Sequence of chain 1.A:
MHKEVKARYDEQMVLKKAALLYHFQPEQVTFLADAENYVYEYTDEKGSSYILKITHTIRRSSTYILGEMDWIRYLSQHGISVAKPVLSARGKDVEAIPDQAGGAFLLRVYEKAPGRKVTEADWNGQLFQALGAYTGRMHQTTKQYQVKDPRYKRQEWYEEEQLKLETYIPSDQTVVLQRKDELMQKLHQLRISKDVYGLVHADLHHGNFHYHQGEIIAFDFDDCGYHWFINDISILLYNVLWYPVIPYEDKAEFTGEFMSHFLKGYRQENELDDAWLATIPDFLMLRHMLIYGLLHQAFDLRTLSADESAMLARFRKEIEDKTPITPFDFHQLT

Binding-site contacts:
Ligand atom C6 contacts residue PHE219 of chain 1.A at 3.7 Å (hydrophobic).
Ligand atom O1G contacts residue CA1 of chain 1.C at 2.3 Å.
Ligand atom PB contacts residue ASN37 of chain 1.A at 3.7 Å.
Ligand atom O2B contacts residue LYS53 of chain 1.A at 3.0 Å (salt-bridge).
Ligand atom O2B contacts residue ASP222 of chain 1.A at 3.0 Å (salt-bridge).
Ligand atom O1A contacts residue ASP220 of chain 1.A at 3.5 Å.
Ligand atom O3' contacts residue GLY207 of chain 1.A at 3.5 Å (h-bond).
Ligand atom C5 contacts residue ILE51 of chain 1.A at 3.6 Å (hydrophobic).
Ligand atom O3A contacts residue VAL39 of chain 1.A at 3.7 Å.
Ligand atom C2 contacts residue LYS112 of chain 1.A at 3.6 Å.
Ligand atom N7 contacts residue ILE51 of chain 1.A at 3.7 Å.
Ligand atom O2B contacts residue CA1 of chain 1.C at 2.3 Å.
Ligand atom O2B contacts residue ASP220 of chain 1.A at 3.4 Å (salt-bridge).
Ligand atom O1B contacts residue ASN37 of chain 1.A at 3.0 Å (h-bond).
Ligand atom O2A contacts residue CA1 of chain 1.B at 2.3 Å.
Ligand atom O1G contacts residue CA1 of chain 1.B at 2.6 Å.
Ligand atom C5 contacts residue PHE219 of chain 1.A at 3.6 Å (hydrophobic).
Ligand atom O3' contacts residue LYS117 of chain 1.A at 2.8 Å (salt-bridge).
Ligand atom N1 contacts residue LYS112 of chain 1.A at 3.5 Å.
Ligand atom N6 contacts residue GLU111 of chain 1.A at 3.2 Å (salt-bridge).
Ligand atom C6 contacts residue ILE51 of chain 1.A at 3.6 Å (hydrophobic).
Ligand atom O1B contacts residue VAL39 of chain 1.A at 3.6 Å.
Ligand atom N6 contacts residue ALA83 of chain 1.A at 3.2 Å.
Ligand atom N1 contacts residue ALA113 of chain 1.A at 2.9 Å (h-bond).
Ligand atom O4' contacts residue LEU32 of chain 1.A at 3.6 Å.
Ligand atom PB contacts residue CA1 of chain 1.C at 3.6 Å.
Ligand atom N6 contacts residue PHE219 of chain 1.A at 3.5 Å.
Ligand atom PG contacts residue CA1 of chain 1.C at 3.6 Å.
Ligand atom O1B contacts residue GLU36 of chain 1.A at 3.6 Å.
Ligand atom O2A contacts residue ASP220 of chain 1.A at 3.2 Å (salt-bridge).
Ligand atom O1G contacts residue ASP220 of chain 1.A at 2.8 Å (salt-bridge).
Ligand atom O3G contacts residue CA1 of chain 1.B at 2.4 Å.
Ligand atom O2' contacts residue LYS117 of chain 1.A at 3.2 Å (salt-bridge).
Ligand atom C2 contacts residue ALA113 of chain 1.A at 3.5 Å (hydrophobic).
Ligand atom O1A contacts residue LYS53 of chain 1.A at 2.7 Å (salt-bridge).
Ligand atom C2 contacts residue HIS210 of chain 1.A at 3.6 Å.
Ligand atom PG contacts residue CA1 of chain 1.B at 3.1 Å.
Ligand atom PA contacts residue CA1 of chain 1.B at 3.6 Å.
Ligand atom O2B contacts residue ASN37 of chain 1.A at 3.2 Å (h-bond).
Ligand atom N7 contacts residue PHE219 of chain 1.A at 3.5 Å.

The protein below binds the small molecule below.
Small molecule (SMILES): Nc1ncnc2c1ncn2[C@@H]1O[C@H](CO[P](=O)(O)O[P](=O)(O)NP(=O)(O)O)[C@@H](O)[C@H]1O